Sequence of chain 1.A:
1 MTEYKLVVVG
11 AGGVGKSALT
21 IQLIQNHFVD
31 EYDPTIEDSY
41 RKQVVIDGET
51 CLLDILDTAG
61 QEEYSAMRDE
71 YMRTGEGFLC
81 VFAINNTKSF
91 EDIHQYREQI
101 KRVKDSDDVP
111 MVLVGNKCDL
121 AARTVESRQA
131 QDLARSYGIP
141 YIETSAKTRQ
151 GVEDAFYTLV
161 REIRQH

This small molecule binds to this protein.
Small molecule (SMILES): Nc1nc2c(ncn2[C@@H]2O[C@H](CO[P](=O)(O)O[P](=O)(O)NP(=O)(O)O)[C@@H](O)[C@H]2O)c(=O)[nH]1

Binding-site contacts:
Ligand atom N2 contacts residue ASP119 of chain 1.A at 2.9 Å (salt-bridge).
Ligand atom O2B contacts residue MG1 of chain 1.C at 2.1 Å.
Ligand atom O2B contacts residue LYS16 of chain 1.A at 3.5 Å (salt-bridge).
Ligand atom N3B contacts residue MG1 of chain 1.C at 3.3 Å.
Ligand atom O2G contacts residue THR35 of chain 1.A at 2.9 Å (h-bond).
Ligand atom O1G contacts residue PRO34 of chain 1.A at 3.5 Å.
Ligand atom O6 contacts residue LYS117 of chain 1.A at 3.3 Å.
Ligand atom O1A contacts residue GLY15 of chain 1.A at 3.3 Å.
Ligand atom O3G contacts residue GLY60 of chain 1.A at 2.8 Å (h-bond).
Ligand atom C3' contacts residue GLU31 of chain 1.A at 3.4 Å.
Ligand atom O1B contacts residue LYS16 of chain 1.A at 2.8 Å (salt-bridge).
Ligand atom N7 contacts residue ASN116 of chain 1.A at 3.1 Å (h-bond).
Ligand atom O1A contacts residue SER17 of chain 1.A at 3.4 Å (h-bond).
Ligand atom O6 contacts residue ALA146 of chain 1.A at 2.8 Å (h-bond).
Ligand atom O3' contacts residue ASP30 of chain 1.A at 2.9 Å (salt-bridge).
Ligand atom O3G contacts residue GLY12 of chain 1.A at 3.4 Å.
Ligand atom O1B contacts residue GLY13 of chain 1.A at 3.5 Å (h-bond).
Ligand atom O1B contacts residue VAL14 of chain 1.A at 3.3 Å (h-bond).
Ligand atom O2' contacts residue ASP30 of chain 1.A at 3.1 Å (salt-bridge).
Ligand atom N1 contacts residue ASP119 of chain 1.A at 2.8 Å (salt-bridge).
Ligand atom O6 contacts residue ASN116 of chain 1.A at 3.3 Å (h-bond).
Ligand atom N2 contacts residue LEU120 of chain 1.A at 3.5 Å.
Ligand atom N3B contacts residue GLY13 of chain 1.A at 3.1 Å (h-bond).
Ligand atom N3B contacts residue TYR32 of chain 1.A at 3.4 Å.
Ligand atom O1A contacts residue ALA18 of chain 1.A at 2.8 Å (h-bond).
Ligand atom O1G contacts residue TYR32 of chain 1.A at 2.6 Å (h-bond).
Ligand atom O6 contacts residue SER145 of chain 1.A at 3.4 Å.
Ligand atom O1B contacts residue GLY15 of chain 1.A at 3.0 Å (h-bond).
Ligand atom O3A contacts residue GLY15 of chain 1.A at 3.2 Å (h-bond).
Ligand atom O6 contacts residue ASP119 of chain 1.A at 3.5 Å (salt-bridge).
Ligand atom PB contacts residue MG1 of chain 1.C at 3.2 Å.
Ligand atom O2' contacts residue PHE28 of chain 1.A at 3.2 Å.
Ligand atom O2G contacts residue MG1 of chain 1.C at 2.0 Å.
Ligand atom O2' contacts residue VAL29 of chain 1.A at 2.6 Å (h-bond).
Ligand atom O2B contacts residue SER17 of chain 1.A at 2.9 Å (h-bond).
Ligand atom O3G contacts residue LYS16 of chain 1.A at 2.6 Å (salt-bridge).
Ligand atom PG contacts residue MG1 of chain 1.C at 3.2 Å.
Ligand atom C2' contacts residue VAL29 of chain 1.A at 3.4 Å (hydrophobic).
Ligand atom O2A contacts residue TYR32 of chain 1.A at 3.5 Å.
Ligand atom O4' contacts residue LYS117 of chain 1.A at 3.2 Å (salt-bridge).